Sequence of chain 1.A:
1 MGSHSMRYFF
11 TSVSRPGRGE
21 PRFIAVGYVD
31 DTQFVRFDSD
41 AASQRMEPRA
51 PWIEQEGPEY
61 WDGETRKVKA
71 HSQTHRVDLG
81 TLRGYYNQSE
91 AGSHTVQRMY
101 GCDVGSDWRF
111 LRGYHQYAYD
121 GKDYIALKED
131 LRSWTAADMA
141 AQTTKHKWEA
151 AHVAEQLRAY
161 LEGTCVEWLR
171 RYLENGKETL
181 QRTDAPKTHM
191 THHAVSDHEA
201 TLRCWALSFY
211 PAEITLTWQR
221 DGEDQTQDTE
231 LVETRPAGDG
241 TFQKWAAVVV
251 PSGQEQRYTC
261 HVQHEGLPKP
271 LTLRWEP

A protein and the small-molecule ligand that binds it are described below.
Small molecule (SMILES): CC(C)[C@H](NC(=O)[C@H](C)NC(=O)[C@H](C)NC(=O)[C@@H]1CCCN1C(=O)[C@H](CC(=O)O)NC(=O)[C@@H]1CCCN1C(=O)CNC(=O)[C@H](CC1=c2ccccc2=NC1)NC(=O)[C@H](CCC(N)=O)NC(=O)[C@@H](N)CCCN=C(N)N)C(=O)O

Binding-site contacts:
Ligand atom C contacts residue LYS147 of chain 1.A at 3.4 Å.
Ligand atom OXT contacts residue THR144 of chain 1.A at 2.7 Å (h-bond).
Ligand atom CA contacts residue ACY1 of chain 1.CA at 3.1 Å.
Ligand atom CB contacts residue ARG98 of chain 1.A at 3.5 Å.
Ligand atom NH1 contacts residue GLU64 of chain 1.A at 2.9 Å (salt-bridge).
Ligand atom O contacts residue TRP148 of chain 1.A at 2.9 Å (h-bond).
Ligand atom OD1 contacts residue THR74 of chain 1.A at 2.6 Å (h-bond).
Ligand atom CA contacts residue TYR8 of chain 1.A at 3.5 Å (hydrophobic).
Ligand atom OE1 contacts residue MET46 of chain 1.A at 3.2 Å.
Ligand atom CD contacts residue GLU64 of chain 1.A at 3.2 Å.
Ligand atom CB contacts residue TYR100 of chain 1.A at 3.4 Å (hydrophobic).
Ligand atom CA contacts residue ACY1 of chain 1.CA at 3.5 Å.
Ligand atom CB contacts residue THR144 of chain 1.A at 3.5 Å.
Ligand atom NH2 contacts residue SO41 of chain 1.P at 3.4 Å (h-bond).
Ligand atom O contacts residue LYS147 of chain 1.A at 2.8 Å (salt-bridge).
Ligand atom CG contacts residue THR74 of chain 1.A at 3.3 Å.
Ligand atom OE1 contacts residue GLU64 of chain 1.A at 2.9 Å (salt-bridge).
Ligand atom N contacts residue TYR8 of chain 1.A at 2.9 Å (h-bond).
Ligand atom C contacts residue TYR8 of chain 1.A at 3.5 Å (hydrophobic).
Ligand atom N contacts residue TYR100 of chain 1.A at 3.0 Å (h-bond).
Ligand atom NH1 contacts residue SO41 of chain 1.P at 3.5 Å (h-bond).
Ligand atom CA contacts residue TYR100 of chain 1.A at 3.5 Å (hydrophobic).
Ligand atom N contacts residue TYR160 of chain 1.A at 3.4 Å.
Ligand atom CB contacts residue ASP78 of chain 1.A at 3.5 Å.
Ligand atom CA contacts residue TYR172 of chain 1.A at 3.5 Å (hydrophobic).
Ligand atom CB contacts residue TRP168 of chain 1.A at 3.5 Å (hydrophobic).
Ligand atom N contacts residue ASP78 of chain 1.A at 2.8 Å (salt-bridge).
Ligand atom C contacts residue ACY1 of chain 1.CA at 3.3 Å.
Ligand atom N contacts residue TYR172 of chain 1.A at 2.7 Å (h-bond).
Ligand atom CG contacts residue GLU64 of chain 1.A at 3.4 Å.
Ligand atom N contacts residue GLU64 of chain 1.A at 3.0 Å (salt-bridge).
Ligand atom OD2 contacts residue THR74 of chain 1.A at 3.3 Å (h-bond).
Ligand atom O contacts residue THR74 of chain 1.A at 3.5 Å.
Ligand atom CA contacts residue ASP78 of chain 1.A at 3.4 Å.
Ligand atom NE2 contacts residue VAL68 of chain 1.A at 3.5 Å.
Ligand atom OXT contacts residue TYR85 of chain 1.A at 2.7 Å (h-bond).
Ligand atom O contacts residue LYS67 of chain 1.A at 2.9 Å (salt-bridge).
Ligand atom OXT contacts residue LYS147 of chain 1.A at 3.4 Å.
Ligand atom O contacts residue TYR160 of chain 1.A at 2.7 Å (h-bond).
Ligand atom OD1 contacts residue ALA70 of chain 1.A at 3.3 Å (h-bond).